Sequence of chain 1.B:
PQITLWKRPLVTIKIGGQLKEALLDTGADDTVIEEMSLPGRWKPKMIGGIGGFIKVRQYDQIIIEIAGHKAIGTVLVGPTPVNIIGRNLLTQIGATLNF

Binding-site contacts:
Ligand atom C23 contacts residue GLY50 of chain 1.A at 3.1 Å.
Ligand atom C23 contacts residue ILE51 of chain 1.A at 3.4 Å (hydrophobic).
Ligand atom C33 contacts residue GLY49 of chain 1.B at 3.4 Å.
Ligand atom C14 contacts residue ASP31 of chain 1.A at 3.3 Å.
Ligand atom C29 contacts residue LEU24 of chain 1.A at 3.2 Å (hydrophobic).
Ligand atom O3 contacts residue ASP30 of chain 1.A at 2.9 Å (salt-bridge).
Ligand atom O1 contacts residue GLY49 of chain 1.A at 2.3 Å (h-bond).
Ligand atom C38 contacts residue ASP31 of chain 1.B at 3.5 Å.
Ligand atom O1 contacts residue GLY50 of chain 1.A at 3.0 Å (h-bond).
Ligand atom C1 contacts residue GLY49 of chain 1.A at 3.2 Å.
Ligand atom O2 contacts residue GLY28 of chain 1.A at 3.1 Å.
Ligand atom C18 contacts residue ASP26 of chain 1.B at 3.4 Å.
Ligand atom C31 contacts residue ASP26 of chain 1.A at 3.5 Å.
Ligand atom O7 contacts residue GLY49 of chain 1.A at 2.5 Å (h-bond).
Ligand atom C29 contacts residue GLY28 of chain 1.B at 3.3 Å.
Ligand atom C7 contacts residue GLY50 of chain 1.A at 3.2 Å.
Ligand atom C36 contacts residue VAL33 of chain 1.B at 3.1 Å (hydrophobic).
Ligand atom C37 contacts residue ASP31 of chain 1.B at 3.1 Å.
Ligand atom C6 contacts residue GLY49 of chain 1.A at 3.2 Å.
Ligand atom O5 contacts residue GLY50 of chain 1.B at 3.1 Å.
Ligand atom C7 contacts residue GLY49 of chain 1.A at 3.1 Å.
Ligand atom O8 contacts residue ASP31 of chain 1.A at 3.2 Å (salt-bridge).
Ligand atom N4 contacts residue ASP26 of chain 1.A at 3.5 Å (salt-bridge).
Ligand atom O4 contacts residue GLY28 of chain 1.B at 3.3 Å.
Ligand atom O4 contacts residue ALA29 of chain 1.B at 3.4 Å (h-bond).
Ligand atom C36 contacts residue ASP31 of chain 1.B at 3.2 Å.
Ligand atom O3 contacts residue ALA29 of chain 1.A at 3.5 Å.
Ligand atom C30 contacts residue GLY49 of chain 1.B at 3.5 Å.
Ligand atom O3 contacts residue GLY28 of chain 1.A at 3.1 Å (h-bond).
Ligand atom C25 contacts residue ASP26 of chain 1.A at 3.1 Å.
Ligand atom O4 contacts residue ASP26 of chain 1.B at 2.6 Å (salt-bridge).
Ligand atom C31 contacts residue ILE85 of chain 1.A at 3.5 Å (hydrophobic).
Ligand atom N3 contacts residue GLY28 of chain 1.A at 3.3 Å (h-bond).
Ligand atom N2 contacts residue GLY49 of chain 1.A at 3.3 Å (h-bond).
Ligand atom O2 contacts residue ASP26 of chain 1.A at 2.6 Å (salt-bridge).
Ligand atom C37 contacts residue VAL33 of chain 1.B at 3.5 Å (hydrophobic).
Ligand atom C27 contacts residue GLY28 of chain 1.B at 3.2 Å.
Ligand atom O2 contacts residue ASP26 of chain 1.B at 2.9 Å (salt-bridge).
Ligand atom O2 contacts residue ALA29 of chain 1.A at 3.5 Å (h-bond).
Ligand atom C26 contacts residue ASP26 of chain 1.A at 3.4 Å.

Sequence of chain 1.A:
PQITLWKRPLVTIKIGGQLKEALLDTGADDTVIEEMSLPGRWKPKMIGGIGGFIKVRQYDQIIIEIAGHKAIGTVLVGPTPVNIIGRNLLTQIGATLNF

A small-molecule ligand and the protein it binds are described below.
Small molecule (SMILES): COc1cccc2cc(C(=O)N[C@H](C(=O)N[C@@H](Cc3ccccc3)[C@H](O)C(=O)N3CSC(C)(C)[C@H]3C(=O)NCc3c(C)cccc3C)[C@H]3CCOC3)oc12